This protein binds this small molecule.
Small molecule (SMILES): C[C@H](O)CCO

Sequence of chain 1.A:
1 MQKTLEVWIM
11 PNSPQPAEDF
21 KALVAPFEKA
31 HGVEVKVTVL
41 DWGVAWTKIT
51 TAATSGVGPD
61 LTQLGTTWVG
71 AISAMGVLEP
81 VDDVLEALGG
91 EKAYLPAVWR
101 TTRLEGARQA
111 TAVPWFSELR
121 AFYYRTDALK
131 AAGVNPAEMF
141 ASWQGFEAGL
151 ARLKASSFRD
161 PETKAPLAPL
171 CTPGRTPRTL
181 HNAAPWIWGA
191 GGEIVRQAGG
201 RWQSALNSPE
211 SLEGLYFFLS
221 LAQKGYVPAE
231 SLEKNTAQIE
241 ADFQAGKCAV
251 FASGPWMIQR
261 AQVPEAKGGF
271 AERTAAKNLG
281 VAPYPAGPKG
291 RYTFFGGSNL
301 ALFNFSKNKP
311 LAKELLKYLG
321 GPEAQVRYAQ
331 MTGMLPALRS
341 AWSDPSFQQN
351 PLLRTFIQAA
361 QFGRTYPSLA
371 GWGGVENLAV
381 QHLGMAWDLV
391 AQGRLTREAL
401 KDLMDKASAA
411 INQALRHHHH

Sequence of chain 1.B:
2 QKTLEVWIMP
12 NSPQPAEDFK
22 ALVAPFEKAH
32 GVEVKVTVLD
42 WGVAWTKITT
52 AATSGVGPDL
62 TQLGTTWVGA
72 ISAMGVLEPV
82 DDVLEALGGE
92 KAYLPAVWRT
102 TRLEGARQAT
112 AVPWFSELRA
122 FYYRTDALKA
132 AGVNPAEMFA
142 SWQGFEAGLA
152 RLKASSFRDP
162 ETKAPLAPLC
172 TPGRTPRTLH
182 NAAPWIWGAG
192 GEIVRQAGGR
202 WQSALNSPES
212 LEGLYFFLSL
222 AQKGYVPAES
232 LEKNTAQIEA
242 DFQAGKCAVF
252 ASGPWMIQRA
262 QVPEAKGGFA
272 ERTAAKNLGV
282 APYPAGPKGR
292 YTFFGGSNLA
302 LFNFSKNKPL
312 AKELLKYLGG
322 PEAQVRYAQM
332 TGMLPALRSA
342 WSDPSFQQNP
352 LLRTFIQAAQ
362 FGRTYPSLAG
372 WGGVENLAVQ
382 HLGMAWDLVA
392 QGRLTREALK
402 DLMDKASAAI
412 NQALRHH

Binding-site contacts:
Ligand atom O1 contacts residue ARG196 of chain 1.B at 3.7 Å.
Ligand atom C1 contacts residue GLY191 of chain 1.B at 3.3 Å.
Ligand atom O1 contacts residue ALA205 of chain 1.B at 4.5 Å.
Ligand atom C2 contacts residue GLU193 of chain 1.B at 3.7 Å.
Ligand atom C2 contacts residue ARG196 of chain 1.B at 3.0 Å.
Ligand atom C4 contacts residue ARG196 of chain 1.B at 4.5 Å.
Ligand atom O1 contacts residue GLY192 of chain 1.B at 3.5 Å.
Ligand atom O3 contacts residue LYS406 of chain 1.A at 4.1 Å.
Ligand atom O1 contacts residue GLU193 of chain 1.B at 3.7 Å.
Ligand atom C3 contacts residue GLU193 of chain 1.B at 4.5 Å.
Ligand atom C1 contacts residue ARG196 of chain 1.B at 3.9 Å.
Ligand atom C3 contacts residue LYS406 of chain 1.A at 4.4 Å.
Ligand atom O1 contacts residue GLY191 of chain 1.B at 3.0 Å (h-bond).
Ligand atom C1 contacts residue GLU193 of chain 1.B at 3.5 Å.
Ligand atom O3 contacts residue ARG196 of chain 1.B at 3.5 Å (salt-bridge).
Ligand atom C3 contacts residue ARG196 of chain 1.B at 3.9 Å.
Ligand atom C1 contacts residue GLY192 of chain 1.B at 3.5 Å.